Sequence of chain 1.A:
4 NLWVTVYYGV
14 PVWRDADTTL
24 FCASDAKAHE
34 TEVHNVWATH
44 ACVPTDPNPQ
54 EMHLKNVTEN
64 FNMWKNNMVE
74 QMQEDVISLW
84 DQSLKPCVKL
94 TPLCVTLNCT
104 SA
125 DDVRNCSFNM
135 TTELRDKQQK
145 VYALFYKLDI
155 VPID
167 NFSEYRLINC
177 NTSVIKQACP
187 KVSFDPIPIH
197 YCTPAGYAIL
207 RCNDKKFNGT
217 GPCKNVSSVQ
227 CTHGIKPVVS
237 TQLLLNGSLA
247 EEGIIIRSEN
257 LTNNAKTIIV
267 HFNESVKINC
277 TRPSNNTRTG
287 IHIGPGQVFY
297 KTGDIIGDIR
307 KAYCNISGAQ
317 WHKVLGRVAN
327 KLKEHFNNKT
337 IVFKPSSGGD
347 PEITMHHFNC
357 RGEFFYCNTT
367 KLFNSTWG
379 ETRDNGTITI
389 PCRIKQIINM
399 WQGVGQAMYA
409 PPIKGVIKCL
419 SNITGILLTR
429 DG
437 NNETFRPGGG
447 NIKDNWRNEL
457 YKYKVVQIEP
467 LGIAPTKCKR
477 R

A protein and the small-molecule ligand that binds it are described below.
Small molecule (SMILES): CC(=O)N[C@H]1[C@H](O[C@H]2[C@H](O)[C@@H](NC(C)=O)CO[C@@H]2CO)O[C@H](CO)[C@@H](O)[C@@H]1O

Binding-site contacts:
Ligand atom C5 contacts residue ASN364 of chain 1.A at 3.6 Å.
Ligand atom O7 contacts residue THR366 of chain 1.A at 3.8 Å.
Ligand atom O5 contacts residue THR366 of chain 1.A at 4.4 Å.
Ligand atom C2 contacts residue ASN364 of chain 1.A at 2.6 Å.
Ligand atom C1 contacts residue ASN364 of chain 1.A at 1.4 Å.
Ligand atom C8 contacts residue MET351 of chain 1.A at 3.8 Å (hydrophobic).
Ligand atom C1 contacts residue THR366 of chain 1.A at 3.9 Å.
Ligand atom C4 contacts residue ASN364 of chain 1.A at 4.3 Å.
Ligand atom O7 contacts residue ASN364 of chain 1.A at 3.2 Å (h-bond).
Ligand atom C7 contacts residue ASN364 of chain 1.A at 3.7 Å.
Ligand atom O6 contacts residue THR366 of chain 1.A at 4.2 Å.
Ligand atom N2 contacts residue MET351 of chain 1.A at 4.3 Å.
Ligand atom C7 contacts residue MET351 of chain 1.A at 4.3 Å (hydrophobic).
Ligand atom O5 contacts residue ASN364 of chain 1.A at 2.4 Å (h-bond).
Ligand atom C5 contacts residue THR366 of chain 1.A at 4.3 Å.
Ligand atom C3 contacts residue ASN364 of chain 1.A at 3.8 Å.
Ligand atom N2 contacts residue ASN364 of chain 1.A at 3.0 Å (h-bond).